A small-molecule ligand and the protein it binds are described below.
Small molecule (SMILES): CC(=O)N[C@@H]1[C@@H](O)[C@H](O)[C@@H](CO)O[C@H]1O

Binding-site contacts:
Ligand atom C7 contacts residue GLN151 of chain 1.A at 3.6 Å.
Ligand atom C4 contacts residue ASN94 of chain 1.A at 4.2 Å.
Ligand atom O7 contacts residue ASN94 of chain 1.A at 3.5 Å (h-bond).
Ligand atom C2 contacts residue GLN151 of chain 1.A at 3.9 Å.
Ligand atom C2 contacts residue ASN94 of chain 1.A at 2.4 Å.
Ligand atom C7 contacts residue ASN94 of chain 1.A at 3.3 Å.
Ligand atom O5 contacts residue PHE124 of chain 1.A at 4.2 Å.
Ligand atom C5 contacts residue ASN94 of chain 1.A at 3.7 Å.
Ligand atom C1 contacts residue GLN151 of chain 1.A at 4.3 Å.
Ligand atom C6 contacts residue PHE124 of chain 1.A at 3.8 Å (hydrophobic).
Ligand atom C8 contacts residue ASN94 of chain 1.A at 4.3 Å.
Ligand atom C3 contacts residue GLN151 of chain 1.A at 4.0 Å.
Ligand atom C8 contacts residue ALA92 of chain 1.A at 3.8 Å (hydrophobic).
Ligand atom C5 contacts residue PHE124 of chain 1.A at 3.7 Å (hydrophobic).
Ligand atom C1 contacts residue THR149 of chain 1.A at 4.2 Å.
Ligand atom N2 contacts residue GLN151 of chain 1.A at 2.9 Å (h-bond).
Ligand atom C1 contacts residue ASN94 of chain 1.A at 1.4 Å.
Ligand atom C8 contacts residue GLN151 of chain 1.A at 3.4 Å.
Ligand atom C8 contacts residue PHE93 of chain 1.A at 4.2 Å (hydrophobic).
Ligand atom C3 contacts residue ASN94 of chain 1.A at 3.7 Å.
Ligand atom O5 contacts residue THR149 of chain 1.A at 3.8 Å.
Ligand atom O5 contacts residue ASN94 of chain 1.A at 2.4 Å (h-bond).
Ligand atom N2 contacts residue ASN94 of chain 1.A at 2.9 Å (h-bond).
Ligand atom O3 contacts residue GLN151 of chain 1.A at 4.4 Å.

Sequence of chain 1.A:
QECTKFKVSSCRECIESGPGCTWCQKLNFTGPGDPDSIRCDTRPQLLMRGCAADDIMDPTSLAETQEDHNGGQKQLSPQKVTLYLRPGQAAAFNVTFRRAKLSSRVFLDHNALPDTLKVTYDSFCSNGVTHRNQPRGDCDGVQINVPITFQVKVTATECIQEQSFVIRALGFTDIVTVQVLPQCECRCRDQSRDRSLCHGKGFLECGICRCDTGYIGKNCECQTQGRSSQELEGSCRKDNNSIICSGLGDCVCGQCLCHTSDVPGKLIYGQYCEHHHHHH